Sequence of chain 1.C:
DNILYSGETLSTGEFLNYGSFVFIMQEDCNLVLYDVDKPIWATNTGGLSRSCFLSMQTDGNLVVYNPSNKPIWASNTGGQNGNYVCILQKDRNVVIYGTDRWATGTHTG

The protein below binds the small molecule below.
Small molecule (SMILES): CO[C@H]1O[C@H](CO)[C@@H](O)[C@H](O)[C@@H]1O

Binding-site contacts:
Ligand atom C4 contacts residue VAL32 of chain 1.C at 4.1 Å (hydrophobic).
Ligand atom C4 contacts residue TYR34 of chain 1.C at 3.3 Å (hydrophobic).
Ligand atom O6 contacts residue ALA42 of chain 1.C at 3.6 Å.
Ligand atom O4 contacts residue GLN26 of chain 1.C at 4.3 Å.
Ligand atom O4 contacts residue PRO39 of chain 1.C at 4.2 Å.
Ligand atom O4 contacts residue TYR34 of chain 1.C at 2.4 Å (h-bond).
Ligand atom C2 contacts residue GLN26 of chain 1.C at 4.0 Å.
Ligand atom C6 contacts residue PRO39 of chain 1.C at 3.9 Å (hydrophobic).
Ligand atom C3 contacts residue ASP28 of chain 1.C at 4.3 Å.
Ligand atom O3 contacts residue TYR34 of chain 1.C at 3.3 Å (h-bond).
Ligand atom C4 contacts residue ASN30 of chain 1.C at 4.0 Å.
Ligand atom C2 contacts residue ASP28 of chain 1.C at 3.4 Å.
Ligand atom O6 contacts residue ASN30 of chain 1.C at 3.8 Å.
Ligand atom C6 contacts residue ALA42 of chain 1.C at 4.3 Å (hydrophobic).
Ligand atom C2 contacts residue ASN30 of chain 1.C at 3.8 Å.
Ligand atom O4 contacts residue VAL32 of chain 1.C at 4.3 Å.
Ligand atom O5 contacts residue ASN30 of chain 1.C at 2.9 Å (h-bond).
Ligand atom C4 contacts residue GLN26 of chain 1.C at 4.1 Å.
Ligand atom O3 contacts residue GLN26 of chain 1.C at 2.9 Å (h-bond).
Ligand atom C6 contacts residue ASN30 of chain 1.C at 4.1 Å.
Ligand atom C6 contacts residue VAL32 of chain 1.C at 4.4 Å (hydrophobic).
Ligand atom O2 contacts residue ASN30 of chain 1.C at 3.0 Å (h-bond).
Ligand atom C3 contacts residue TYR34 of chain 1.C at 3.9 Å (hydrophobic).
Ligand atom O6 contacts residue ASN44 of chain 1.C at 4.1 Å.
Ligand atom O2 contacts residue ASP28 of chain 1.C at 2.5 Å (salt-bridge).
Ligand atom O3 contacts residue ASP28 of chain 1.C at 4.0 Å.
Ligand atom C1 contacts residue ASP28 of chain 1.C at 4.5 Å.
Ligand atom C3 contacts residue GLN26 of chain 1.C at 3.8 Å.
Ligand atom O2 contacts residue GLN26 of chain 1.C at 3.1 Å (h-bond).
Ligand atom C5 contacts residue ASN30 of chain 1.C at 3.9 Å.
Ligand atom C1 contacts residue ASN30 of chain 1.C at 3.5 Å.